Sequence of chain 3.A:
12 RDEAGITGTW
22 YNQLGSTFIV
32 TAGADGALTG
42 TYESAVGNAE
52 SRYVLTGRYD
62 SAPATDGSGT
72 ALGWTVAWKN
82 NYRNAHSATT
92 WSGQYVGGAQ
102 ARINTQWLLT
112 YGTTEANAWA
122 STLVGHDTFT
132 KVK

Binding-site contacts:
Ligand atom S01 contacts residue TRP92 of chain 1.A at 3.7 Å.
Ligand atom C41 contacts residue ALA121 of chain 1.A at 3.6 Å (hydrophobic).
Ligand atom C16 contacts residue OL51 of chain 3.B at 2.8 Å.
Ligand atom C09 contacts residue TRP120 of chain 3.A at 3.7 Å (hydrophobic).
Ligand atom C17 contacts residue OL51 of chain 3.B at 2.4 Å.
Ligand atom C43 contacts residue SER122 of chain 1.A at 3.6 Å.
Ligand atom C44 contacts residue TYR112 of chain 1.A at 3.5 Å (hydrophobic).
Ligand atom C13 contacts residue LEU25 of chain 1.A at 3.6 Å (hydrophobic).
Ligand atom C13 contacts residue TYR43 of chain 1.A at 3.5 Å (hydrophobic).
Ligand atom N02 contacts residue VAL47 of chain 1.A at 3.5 Å.
Ligand atom C43 contacts residue TYR112 of chain 1.A at 3.3 Å (hydrophobic).
Ligand atom C12 contacts residue TRP120 of chain 3.A at 3.7 Å (hydrophobic).
Ligand atom C05 contacts residue ASN49 of chain 1.A at 3.5 Å.
Ligand atom C13 contacts residue SER27 of chain 1.A at 3.7 Å.
Ligand atom S01 contacts residue THR90 of chain 1.A at 3.3 Å (h-bond).
Ligand atom C12 contacts residue VAL47 of chain 1.A at 3.7 Å (hydrophobic).
Ligand atom O11 contacts residue OL51 of chain 3.B at 2.4 Å.
Ligand atom C10 contacts residue TRP108 of chain 1.A at 3.4 Å (hydrophobic).
Ligand atom C06 contacts residue TRP79 of chain 1.A at 3.7 Å (hydrophobic).
Ligand atom C01 contacts residue ASN49 of chain 1.A at 3.6 Å.
Ligand atom O09 contacts residue TYR112 of chain 1.A at 3.1 Å (h-bond).
Ligand atom S01 contacts residue TRP79 of chain 1.A at 3.6 Å.
Ligand atom C02 contacts residue SER88 of chain 1.A at 3.6 Å.
Ligand atom N01 contacts residue SER88 of chain 1.A at 3.0 Å (h-bond).
Ligand atom N03 contacts residue ASP128 of chain 1.A at 2.8 Å (salt-bridge).
Ligand atom O04 contacts residue ASN23 of chain 1.A at 3.0 Å (h-bond).
Ligand atom O04 contacts residue SER27 of chain 1.A at 2.7 Å (h-bond).
Ligand atom O04 contacts residue TYR43 of chain 1.A at 2.7 Å (h-bond).
Ligand atom C07 contacts residue LEU110 of chain 1.A at 3.8 Å (hydrophobic).
Ligand atom C05 contacts residue TRP79 of chain 1.A at 3.5 Å (hydrophobic).
Ligand atom C33 contacts residue ASN49 of chain 1.A at 3.7 Å.
Ligand atom C07 contacts residue TRP79 of chain 1.A at 3.7 Å (hydrophobic).
Ligand atom C37 contacts residue ALA86 of chain 1.A at 3.8 Å (hydrophobic).
Ligand atom C42 contacts residue ALA121 of chain 1.A at 3.0 Å (hydrophobic).
Ligand atom O01 contacts residue GLY48 of chain 1.A at 3.6 Å.
Ligand atom C11 contacts residue TRP108 of chain 1.A at 3.7 Å (hydrophobic).
Ligand atom C08 contacts residue SER45 of chain 1.A at 3.5 Å.
Ligand atom C13 contacts residue ASP128 of chain 1.A at 3.8 Å.
Ligand atom O01 contacts residue ASN49 of chain 1.A at 2.8 Å (h-bond).
Ligand atom N02 contacts residue SER45 of chain 1.A at 3.0 Å (h-bond).

This small molecule binds to this protein.
Small molecule (SMILES): CC1O[Co]23([O])<-O4[Co]5(<-n6ccccc6)(<-O6[Co]7([O])(<-n8ccccc8)(<-O25)OC(CCNC(=O)CCCC[C@@H]2SC[C@@H]5NC(=O)N[C@@H]52)O[Co]46([O])(<-n2ccccc2)<-O37)O1

Sequence of chain 1.A:
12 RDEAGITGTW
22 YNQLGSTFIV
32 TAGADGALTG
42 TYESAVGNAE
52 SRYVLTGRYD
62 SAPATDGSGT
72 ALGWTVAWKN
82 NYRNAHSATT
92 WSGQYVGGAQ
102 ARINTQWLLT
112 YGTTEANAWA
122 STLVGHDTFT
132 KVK